Sequence of chain 1.B:
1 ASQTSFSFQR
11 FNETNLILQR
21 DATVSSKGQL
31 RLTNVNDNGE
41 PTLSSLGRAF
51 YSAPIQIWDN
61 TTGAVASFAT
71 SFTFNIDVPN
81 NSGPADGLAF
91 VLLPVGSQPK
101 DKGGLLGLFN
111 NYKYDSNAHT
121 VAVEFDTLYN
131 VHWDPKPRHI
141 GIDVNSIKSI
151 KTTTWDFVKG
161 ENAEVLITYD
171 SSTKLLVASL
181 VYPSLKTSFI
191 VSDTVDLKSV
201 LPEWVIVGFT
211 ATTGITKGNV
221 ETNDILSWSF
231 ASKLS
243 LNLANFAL

A protein and the small-molecule ligand that binds it are described below.
Small molecule (SMILES): CC(=O)N[C@H]1[C@H](O[C@H]2[C@@H](O)[C@H](O)[C@@H](CO)O[C@@H]2O)O[C@H](CO)[C@@H](O)[C@@H]1O

Binding-site contacts:
Ligand atom C4 contacts residue TRP133 of chain 1.B at 4.2 Å (hydrophobic).
Ligand atom O6 contacts residue ASN219 of chain 1.B at 3.9 Å.
Ligand atom C4 contacts residue GLY104 of chain 1.B at 3.9 Å.
Ligand atom C2 contacts residue ILE215 of chain 1.B at 3.8 Å (hydrophobic).
Ligand atom C3 contacts residue GLY104 of chain 1.B at 3.8 Å.
Ligand atom O6 contacts residue GLY214 of chain 1.B at 3.8 Å.
Ligand atom O1 contacts residue ILE215 of chain 1.B at 3.5 Å.
Ligand atom C8 contacts residue VAL131 of chain 1.B at 4.0 Å (hydrophobic).
Ligand atom C6 contacts residue LEU128 of chain 1.B at 4.0 Å (hydrophobic).
Ligand atom O6 contacts residue THR216 of chain 1.B at 3.4 Å (h-bond).
Ligand atom O3 contacts residue ASN130 of chain 1.B at 4.0 Å.
Ligand atom C4 contacts residue ASN130 of chain 1.B at 3.9 Å.
Ligand atom O4 contacts residue GLY104 of chain 1.B at 3.1 Å (h-bond).
Ligand atom C8 contacts residue HIS132 of chain 1.B at 3.5 Å.
Ligand atom C6 contacts residue THR216 of chain 1.B at 3.6 Å.
Ligand atom O4 contacts residue LEU105 of chain 1.B at 3.7 Å.
Ligand atom O3 contacts residue ASP86 of chain 1.B at 4.0 Å.
Ligand atom C5 contacts residue ASN219 of chain 1.B at 4.0 Å.
Ligand atom C6 contacts residue ASN219 of chain 1.B at 3.0 Å.
Ligand atom O4 contacts residue LYS102 of chain 1.B at 4.1 Å.
Ligand atom C4 contacts residue LEU128 of chain 1.B at 3.8 Å (hydrophobic).
Ligand atom O5 contacts residue LEU128 of chain 1.B at 3.9 Å.
Ligand atom O7 contacts residue ASN130 of chain 1.B at 3.1 Å (h-bond).
Ligand atom C5 contacts residue THR216 of chain 1.B at 3.7 Å.
Ligand atom O3 contacts residue GLY104 of chain 1.B at 2.9 Å (h-bond).
Ligand atom O4 contacts residue ASN219 of chain 1.B at 3.4 Å (h-bond).
Ligand atom O6 contacts residue ILE215 of chain 1.B at 3.3 Å (h-bond).
Ligand atom C5 contacts residue LEU128 of chain 1.B at 4.2 Å (hydrophobic).
Ligand atom O4 contacts residue TRP133 of chain 1.B at 4.0 Å.
Ligand atom C2 contacts residue ASN130 of chain 1.B at 4.1 Å.
Ligand atom C6 contacts residue TRP133 of chain 1.B at 3.6 Å (hydrophobic).
Ligand atom C3 contacts residue ILE215 of chain 1.B at 4.1 Å (hydrophobic).
Ligand atom O2 contacts residue ASN130 of chain 1.B at 3.5 Å (h-bond).
Ligand atom C1 contacts residue ILE215 of chain 1.B at 4.2 Å (hydrophobic).
Ligand atom O7 contacts residue VAL131 of chain 1.B at 4.1 Å.
Ligand atom C4 contacts residue ASN219 of chain 1.B at 4.2 Å.
Ligand atom O3 contacts residue GLY103 of chain 1.B at 3.5 Å.
Ligand atom C1 contacts residue ASN130 of chain 1.B at 4.3 Å.
Ligand atom C7 contacts residue ASN130 of chain 1.B at 4.1 Å.
Ligand atom O4 contacts residue GLY103 of chain 1.B at 4.1 Å.